Sequence of chain 11.E:
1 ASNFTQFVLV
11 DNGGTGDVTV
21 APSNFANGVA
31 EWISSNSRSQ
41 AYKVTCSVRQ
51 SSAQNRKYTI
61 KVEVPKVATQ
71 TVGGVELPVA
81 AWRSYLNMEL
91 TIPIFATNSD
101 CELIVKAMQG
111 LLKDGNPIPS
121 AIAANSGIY

The protein below binds the small molecule below.
Small molecule (SMILES): N=c1ccn([C@@H]2O[C@H](CO[P](=O)(O)O[C@H]3[C@@H](O)[C@H](n4cnc5c(N)ncnc54)O[C@@H]3CO[P](=O)(O)O[C@H]3[C@@H](O)[C@H](n4ccc(N)nc4=O)O[C@@H]3CO[P](=O)(O)O[C@H]3[C@@H](O)[C@H](n4ccc(=O)[nH]c4=O)O[C@@H]3CO[P](=O)(O)O[C@H]3[C@@H](O)[C@H](n4cnc5c(N)ncnc54)O[C@@H]3CO[P](=O)(O)O[C@H]3[C@@H](O)[C@H](n4cnc5c(=O)nc(N)[nH]c54)O[C@@H]3CO[P](=O)(O)O[C@H]3[C@@H](O)[C@H](n4cnc5c(=O)nc(N)[nH]c54)O[C@@H]3CO)[C@@H](O[P](=O)(O)OC[C@H]3O[C@@H](n4ccc(N)nc4=O)[C@H](O)[C@@H]3O)[C@H]2O)c(=O)[nH]1

Sequence of chain 16.E:
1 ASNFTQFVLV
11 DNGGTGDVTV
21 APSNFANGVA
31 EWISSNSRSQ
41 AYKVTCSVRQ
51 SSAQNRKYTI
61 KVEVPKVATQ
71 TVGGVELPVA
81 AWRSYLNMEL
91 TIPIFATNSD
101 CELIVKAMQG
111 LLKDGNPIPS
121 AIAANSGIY

Binding-site contacts:
Ligand atom C2' contacts residue TYR85 of chain 16.E at 3.4 Å (hydrophobic).
Ligand atom OP1 contacts residue ARG49 of chain 11.E at 2.5 Å (salt-bridge).
Ligand atom O2 contacts residue ASN87 of chain 16.E at 3.3 Å (h-bond).
Ligand atom OP2 contacts residue LYS57 of chain 11.E at 2.6 Å (salt-bridge).
Ligand atom C5' contacts residue TYR85 of chain 16.E at 2.9 Å (hydrophobic).
Ligand atom N3 contacts residue TYR85 of chain 16.E at 3.5 Å.
Ligand atom OP1 contacts residue ASN55 of chain 11.E at 2.8 Å (h-bond).
Ligand atom N6 contacts residue THR59 of chain 16.E at 2.8 Å (h-bond).
Ligand atom C2' contacts residue GLU63 of chain 16.E at 3.5 Å.
Ligand atom N9 contacts residue LYS61 of chain 16.E at 3.3 Å (salt-bridge).
Ligand atom C4 contacts residue TYR85 of chain 16.E at 3.6 Å (hydrophobic).
Ligand atom N1 contacts residue TYR85 of chain 16.E at 3.5 Å.
Ligand atom O2' contacts residue TYR85 of chain 16.E at 3.4 Å.
Ligand atom O3' contacts residue ARG49 of chain 11.E at 3.4 Å (salt-bridge).
Ligand atom C8 contacts residue LYS61 of chain 16.E at 3.4 Å.
Ligand atom OP2 contacts residue TYR85 of chain 16.E at 2.7 Å (h-bond).
Ligand atom OP2 contacts residue ARG49 of chain 11.E at 2.3 Å (salt-bridge).
Ligand atom C2 contacts residue SER47 of chain 16.E at 3.2 Å.
Ligand atom OP1 contacts residue SER52 of chain 11.E at 3.2 Å.
Ligand atom OP1 contacts residue SER51 of chain 11.E at 3.5 Å.
Ligand atom C6 contacts residue THR45 of chain 16.E at 3.3 Å.
Ligand atom O4' contacts residue LYS61 of chain 16.E at 2.8 Å (salt-bridge).
Ligand atom C3' contacts residue TYR85 of chain 16.E at 3.4 Å (hydrophobic).
Ligand atom P contacts residue SER51 of chain 11.E at 3.5 Å.
Ligand atom N6 contacts residue CYS46 of chain 16.E at 3.3 Å (h-bond).
Ligand atom OP2 contacts residue LYS43 of chain 16.E at 2.7 Å (salt-bridge).
Ligand atom OP2 contacts residue ASN55 of chain 11.E at 3.4 Å (h-bond).
Ligand atom N1 contacts residue SER47 of chain 16.E at 2.9 Å (h-bond).
Ligand atom C5 contacts residue THR45 of chain 16.E at 3.2 Å.
Ligand atom O2' contacts residue GLU63 of chain 16.E at 3.2 Å (salt-bridge).
Ligand atom C5' contacts residue SER51 of chain 11.E at 3.3 Å.
Ligand atom N6 contacts residue THR45 of chain 16.E at 2.7 Å (h-bond).
Ligand atom N7 contacts residue THR45 of chain 16.E at 2.6 Å (h-bond).
Ligand atom N7 contacts residue LYS61 of chain 16.E at 3.3 Å.
Ligand atom C4' contacts residue TYR85 of chain 16.E at 3.2 Å (hydrophobic).
Ligand atom O3' contacts residue SER51 of chain 11.E at 3.3 Å (h-bond).
Ligand atom OP1 contacts residue SER51 of chain 11.E at 2.9 Å (h-bond).
Ligand atom C5' contacts residue ARG49 of chain 11.E at 3.5 Å.
Ligand atom P contacts residue ARG49 of chain 11.E at 3.0 Å.
Ligand atom OP2 contacts residue SER51 of chain 11.E at 3.4 Å (h-bond).